Sequence of chain 2.B:
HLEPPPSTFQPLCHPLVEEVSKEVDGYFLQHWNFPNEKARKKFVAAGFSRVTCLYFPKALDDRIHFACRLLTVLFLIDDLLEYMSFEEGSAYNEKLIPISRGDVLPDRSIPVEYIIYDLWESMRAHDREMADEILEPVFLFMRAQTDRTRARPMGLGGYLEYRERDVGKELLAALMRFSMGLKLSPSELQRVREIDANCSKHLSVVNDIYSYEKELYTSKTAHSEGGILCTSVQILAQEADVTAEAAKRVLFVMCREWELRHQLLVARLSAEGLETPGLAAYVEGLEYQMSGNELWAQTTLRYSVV

This protein binds this small molecule.
Small molecule (SMILES): C=C(C)[C@H]1CC[NH+]2CCC[C@H](C)[C@@]2(C)C1

Binding-site contacts:
Ligand atom CAA contacts residue VAL57 of chain 2.B at 3.7 Å (hydrophobic).
Ligand atom CAD contacts residue POP1 of chain 2.K at 3.6 Å.
Ligand atom CAI contacts residue PHE81 of chain 2.B at 4.1 Å (hydrophobic).
Ligand atom CAE contacts residue ASP84 of chain 2.B at 4.1 Å.
Ligand atom CAB contacts residue PHE81 of chain 2.B at 4.1 Å (hydrophobic).
Ligand atom CAB contacts residue LEU77 of chain 2.B at 4.3 Å (hydrophobic).
Ligand atom CAA contacts residue PHE81 of chain 2.B at 3.5 Å (hydrophobic).
Ligand atom CAG contacts residue ASN299 of chain 2.B at 4.3 Å.
Ligand atom CAB contacts residue TYR61 of chain 2.B at 3.6 Å (hydrophobic).
Ligand atom CAH contacts residue POP1 of chain 2.K at 3.2 Å.
Ligand atom CAC contacts residue VAL173 of chain 2.B at 4.2 Å (hydrophobic).
Ligand atom CAA contacts residue TRP302 of chain 2.B at 3.9 Å (hydrophobic).
Ligand atom CAG contacts residue ASN213 of chain 2.B at 3.6 Å.
Ligand atom CAF contacts residue LEU80 of chain 2.B at 4.2 Å (hydrophobic).
Ligand atom CAF contacts residue PHE147 of chain 2.B at 3.6 Å (hydrophobic).
Ligand atom CAK contacts residue PHE81 of chain 2.B at 3.9 Å (hydrophobic).
Ligand atom CAO contacts residue VAL173 of chain 2.B at 4.1 Å (hydrophobic).
Ligand atom CAJ contacts residue LEU178 of chain 2.B at 4.1 Å (hydrophobic).
Ligand atom CAD contacts residue VAL173 of chain 2.B at 3.3 Å (hydrophobic).
Ligand atom CAI contacts residue ASN213 of chain 2.B at 3.9 Å.
Ligand atom CAC contacts residue LEU77 of chain 2.B at 4.3 Å (hydrophobic).
Ligand atom CAA contacts residue TYR61 of chain 2.B at 3.8 Å (hydrophobic).
Ligand atom NAN contacts residue PHE81 of chain 2.B at 3.6 Å.
Ligand atom CAA contacts residue ASN299 of chain 2.B at 3.6 Å.
Ligand atom CAK contacts residue ASN299 of chain 2.B at 4.2 Å.
Ligand atom CAD contacts residue ASP172 of chain 2.B at 4.0 Å.
Ligand atom CAG contacts residue TYR61 of chain 2.B at 4.3 Å (hydrophobic).
Ligand atom CAL contacts residue TYR61 of chain 2.B at 3.6 Å (hydrophobic).
Ligand atom CAC contacts residue PHE147 of chain 2.B at 4.2 Å (hydrophobic).
Ligand atom CAC contacts residue LEU177 of chain 2.B at 3.8 Å (hydrophobic).
Ligand atom CAH contacts residue PHE81 of chain 2.B at 3.7 Å (hydrophobic).
Ligand atom CAJ contacts residue VAL173 of chain 2.B at 3.8 Å (hydrophobic).
Ligand atom CAG contacts residue POP1 of chain 2.K at 4.3 Å.
Ligand atom NAN contacts residue POP1 of chain 2.K at 3.8 Å.
Ligand atom CAI contacts residue POP1 of chain 2.K at 3.2 Å.
Ligand atom CAB contacts residue LEU178 of chain 2.B at 4.3 Å (hydrophobic).
Ligand atom CAK contacts residue TYR61 of chain 2.B at 3.5 Å (hydrophobic).
Ligand atom CAE contacts residue PHE81 of chain 2.B at 3.7 Å (hydrophobic).
Ligand atom CAD contacts residue PHE147 of chain 2.B at 4.1 Å (hydrophobic).
Ligand atom CAE contacts residue LEU80 of chain 2.B at 4.1 Å (hydrophobic).